Binding-site contacts:
Ligand atom OE1 contacts residue GLU205 of chain 1.B at 3.6 Å.
Ligand atom C contacts residue TYR73 of chain 1.B at 3.6 Å (hydrophobic).
Ligand atom C contacts residue PRO101 of chain 1.B at 4.2 Å (hydrophobic).
Ligand atom OE1 contacts residue THR155 of chain 1.B at 2.6 Å (h-bond).
Ligand atom N contacts residue SER154 of chain 1.B at 4.2 Å.
Ligand atom N contacts residue TYR73 of chain 1.B at 3.9 Å.
Ligand atom CA contacts residue THR103 of chain 1.B at 3.4 Å.
Ligand atom O contacts residue SER154 of chain 1.B at 2.9 Å (h-bond).
Ligand atom O contacts residue TYR73 of chain 1.B at 3.4 Å.
Ligand atom OE2 contacts residue LEU150 of chain 1.B at 4.1 Å.
Ligand atom OXT contacts residue TYR73 of chain 1.B at 3.6 Å.
Ligand atom C contacts residue THR103 of chain 1.B at 3.6 Å.
Ligand atom CD contacts residue GLU205 of chain 1.B at 3.9 Å.
Ligand atom OE2 contacts residue SER154 of chain 1.B at 3.3 Å (h-bond).
Ligand atom CA contacts residue TYR73 of chain 1.B at 4.0 Å (hydrophobic).
Ligand atom O contacts residue ARG108 of chain 1.B at 2.9 Å (salt-bridge).
Ligand atom OE2 contacts residue THR155 of chain 1.B at 3.2 Å (h-bond).
Ligand atom OXT contacts residue SER154 of chain 1.B at 4.0 Å.
Ligand atom CB contacts residue LEU150 of chain 1.B at 4.0 Å (hydrophobic).
Ligand atom C contacts residue ARG108 of chain 1.B at 3.4 Å.
Ligand atom N contacts residue PRO101 of chain 1.B at 2.7 Å (h-bond).
Ligand atom CA contacts residue SER154 of chain 1.B at 3.4 Å.
Ligand atom N contacts residue THR103 of chain 1.B at 3.0 Å (h-bond).
Ligand atom OXT contacts residue PRO101 of chain 1.B at 3.8 Å.
Ligand atom N contacts residue GLU205 of chain 1.B at 2.8 Å (salt-bridge).
Ligand atom CA contacts residue PRO101 of chain 1.B at 3.9 Å (hydrophobic).
Ligand atom OE2 contacts residue GLY153 of chain 1.B at 3.8 Å.
Ligand atom CG contacts residue LEU150 of chain 1.B at 3.7 Å (hydrophobic).
Ligand atom OXT contacts residue LEU102 of chain 1.B at 3.6 Å.
Ligand atom CG contacts residue GLU205 of chain 1.B at 3.5 Å.
Ligand atom CD contacts residue THR155 of chain 1.B at 3.2 Å.
Ligand atom N contacts residue TYR232 of chain 1.B at 3.7 Å.
Ligand atom CB contacts residue TYR73 of chain 1.B at 3.5 Å (hydrophobic).
Ligand atom CA contacts residue GLU205 of chain 1.B at 3.3 Å.
Ligand atom O contacts residue GLY153 of chain 1.B at 3.2 Å.
Ligand atom CD contacts residue LEU150 of chain 1.B at 4.0 Å (hydrophobic).
Ligand atom OXT contacts residue ARG108 of chain 1.B at 2.7 Å (salt-bridge).
Ligand atom C contacts residue SER154 of chain 1.B at 3.5 Å.
Ligand atom OXT contacts residue THR103 of chain 1.B at 2.8 Å (h-bond).
Ligand atom CB contacts residue GLU205 of chain 1.B at 4.0 Å.

The protein below binds the small molecule below.
Small molecule (SMILES): N[C@@H](CCC(=O)O)C(=O)O

Sequence of chain 1.B:
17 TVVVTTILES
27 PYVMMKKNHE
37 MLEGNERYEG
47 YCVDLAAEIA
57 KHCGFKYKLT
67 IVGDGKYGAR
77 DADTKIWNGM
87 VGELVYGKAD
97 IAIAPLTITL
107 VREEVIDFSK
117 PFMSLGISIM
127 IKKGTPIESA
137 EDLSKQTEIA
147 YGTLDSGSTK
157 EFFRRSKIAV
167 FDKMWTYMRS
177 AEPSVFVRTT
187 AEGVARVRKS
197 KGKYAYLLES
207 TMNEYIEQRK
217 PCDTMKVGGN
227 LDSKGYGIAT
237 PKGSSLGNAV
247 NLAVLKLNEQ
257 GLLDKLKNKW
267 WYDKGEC